Sequence of chain 1.F:
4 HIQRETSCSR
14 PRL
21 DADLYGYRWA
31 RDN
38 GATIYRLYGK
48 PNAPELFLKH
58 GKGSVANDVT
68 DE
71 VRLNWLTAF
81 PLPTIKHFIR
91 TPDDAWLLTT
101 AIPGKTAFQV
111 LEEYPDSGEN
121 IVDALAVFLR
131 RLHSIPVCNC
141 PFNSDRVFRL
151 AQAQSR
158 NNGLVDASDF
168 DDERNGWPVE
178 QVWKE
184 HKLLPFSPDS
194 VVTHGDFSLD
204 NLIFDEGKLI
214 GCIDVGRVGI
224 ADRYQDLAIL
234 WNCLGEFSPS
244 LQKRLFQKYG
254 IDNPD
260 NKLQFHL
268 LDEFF

Binding-site contacts:
Ligand atom O7 contacts residue ASP199 of chain 1.E at 2.6 Å (salt-bridge).
Ligand atom O8 contacts residue ARG220 of chain 1.E at 3.3 Å (salt-bridge).
Ligand atom O14 contacts residue GLU239 of chain 1.E at 3.4 Å.
Ligand atom C3 contacts residue ASP199 of chain 1.E at 3.5 Å.
Ligand atom C18 contacts residue CYS236 of chain 1.E at 3.8 Å (hydrophobic).
Ligand atom O14 contacts residue CYS236 of chain 1.E at 3.6 Å.
Ligand atom O14 contacts residue ASN235 of chain 1.E at 3.2 Å (h-bond).
Ligand atom O8 contacts residue GLN36 of chain 1.E at 2.7 Å (h-bond).
Ligand atom C6 contacts residue PHE272 of chain 1.E at 3.2 Å (hydrophobic).
Ligand atom N3 contacts residue ASP168 of chain 1.E at 2.8 Å (salt-bridge).
Ligand atom N3 contacts residue PHE167 of chain 1.E at 3.7 Å.
Ligand atom O11 contacts residue ASP168 of chain 1.E at 3.4 Å (salt-bridge).
Ligand atom N2 contacts residue ASP269 of chain 1.E at 2.7 Å (salt-bridge).
Ligand atom N3 contacts residue GLU270 of chain 1.E at 2.7 Å (salt-bridge).
Ligand atom C8 contacts residue ASP166 of chain 1.E at 3.6 Å.
Ligand atom N2 contacts residue PHE272 of chain 1.E at 2.9 Å (h-bond).
Ligand atom N4 contacts residue GLU239 of chain 1.E at 3.0 Å (salt-bridge).
Ligand atom C15 contacts residue ASN235 of chain 1.E at 3.6 Å.
Ligand atom N3 contacts residue ASP166 of chain 1.E at 2.8 Å (salt-bridge).
Ligand atom C12 contacts residue ASP269 of chain 1.E at 3.7 Å.
Ligand atom C9 contacts residue ASP166 of chain 1.E at 3.9 Å.
Ligand atom C15 contacts residue ASP168 of chain 1.E at 3.6 Å.
Ligand atom C7 contacts residue ASP168 of chain 1.E at 3.7 Å.
Ligand atom C11 contacts residue ASP269 of chain 1.E at 3.3 Å.
Ligand atom C7 contacts residue GLU270 of chain 1.E at 3.4 Å.
Ligand atom C12 contacts residue GLU270 of chain 1.E at 3.3 Å.
Ligand atom C4 contacts residue GLN36 of chain 1.E at 3.6 Å.
Ligand atom O13 contacts residue ASP168 of chain 1.E at 3.1 Å (salt-bridge).
Ligand atom C14 contacts residue ASP168 of chain 1.E at 3.8 Å.
Ligand atom C5 contacts residue PHE272 of chain 1.E at 3.5 Å (hydrophobic).
Ligand atom O13 contacts residue PHE167 of chain 1.E at 3.9 Å.
Ligand atom N1 contacts residue PHE272 of chain 1.E at 2.9 Å (h-bond).
Ligand atom C6 contacts residue GLN36 of chain 1.E at 3.8 Å.
Ligand atom C12 contacts residue ASP166 of chain 1.E at 3.7 Å.
Ligand atom C7 contacts residue ASP166 of chain 1.E at 3.5 Å.
Ligand atom N4 contacts residue ASP168 of chain 1.E at 3.9 Å.
Ligand atom C10 contacts residue ASP166 of chain 1.E at 3.4 Å.
Ligand atom O5 contacts residue ASP166 of chain 1.E at 4.0 Å.
Ligand atom O8 contacts residue PHE272 of chain 1.E at 3.6 Å.
Ligand atom O15 contacts residue CYS236 of chain 1.E at 3.6 Å.

Sequence of chain 1.E:
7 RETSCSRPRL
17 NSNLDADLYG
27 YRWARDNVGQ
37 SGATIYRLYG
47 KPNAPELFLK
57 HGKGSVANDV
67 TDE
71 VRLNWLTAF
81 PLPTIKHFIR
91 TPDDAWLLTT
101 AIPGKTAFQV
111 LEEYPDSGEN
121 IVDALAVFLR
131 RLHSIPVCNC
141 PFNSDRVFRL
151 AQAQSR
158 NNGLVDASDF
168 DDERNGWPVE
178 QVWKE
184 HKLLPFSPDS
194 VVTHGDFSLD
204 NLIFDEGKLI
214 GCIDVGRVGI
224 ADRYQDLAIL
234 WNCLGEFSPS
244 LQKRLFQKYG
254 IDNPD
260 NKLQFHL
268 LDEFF

The protein below binds the small molecule below.
Small molecule (SMILES): NC[C@H]1O[C@H](O[C@H]2[C@H](O)[C@@H](O[C@H]3O[C@H](CO)[C@@H](O)[C@H](N)[C@H]3O)[C@H](N)C[C@@H]2N)[C@H](O)[C@@H](O)[C@@H]1O